A small-molecule ligand and the protein it binds are described below.
Small molecule (SMILES): CC(=O)N[C@H]1[C@H](O[C@H]2[C@H](O)[C@@H](NC(C)=O)CO[C@@H]2CO)O[C@H](CO)[C@@H](O)[C@@H]1O

Sequence of chain 3.C:
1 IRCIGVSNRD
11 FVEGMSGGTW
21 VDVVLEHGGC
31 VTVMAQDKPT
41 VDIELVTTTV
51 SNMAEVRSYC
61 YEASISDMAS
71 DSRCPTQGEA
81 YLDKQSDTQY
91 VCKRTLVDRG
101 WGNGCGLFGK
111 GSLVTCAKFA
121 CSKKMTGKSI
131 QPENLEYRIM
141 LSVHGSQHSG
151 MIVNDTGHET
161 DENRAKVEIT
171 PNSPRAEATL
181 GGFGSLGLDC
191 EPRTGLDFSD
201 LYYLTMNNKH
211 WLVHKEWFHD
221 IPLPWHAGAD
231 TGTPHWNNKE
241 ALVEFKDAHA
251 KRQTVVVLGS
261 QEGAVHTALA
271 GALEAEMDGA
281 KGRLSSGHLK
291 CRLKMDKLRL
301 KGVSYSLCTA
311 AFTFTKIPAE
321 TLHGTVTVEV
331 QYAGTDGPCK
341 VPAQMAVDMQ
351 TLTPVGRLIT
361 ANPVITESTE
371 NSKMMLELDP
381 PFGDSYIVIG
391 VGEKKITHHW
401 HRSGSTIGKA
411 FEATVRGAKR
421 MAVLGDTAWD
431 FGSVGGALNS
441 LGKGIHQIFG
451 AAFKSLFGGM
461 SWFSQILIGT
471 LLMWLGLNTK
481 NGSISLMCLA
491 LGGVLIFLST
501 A

Binding-site contacts:
Ligand atom O7 contacts residue GLY150 of chain 3.C at 4.2 Å.
Ligand atom C8 contacts residue ASN154 of chain 3.C at 2.3 Å.
Ligand atom C1 contacts residue THR156 of chain 3.C at 4.2 Å.
Ligand atom N2 contacts residue ASN154 of chain 3.C at 3.2 Å (h-bond).
Ligand atom O5 contacts residue ASN154 of chain 3.C at 4.1 Å.
Ligand atom O5 contacts residue THR156 of chain 3.C at 4.0 Å.
Ligand atom C5 contacts residue THR156 of chain 3.C at 4.1 Å.
Ligand atom C1 contacts residue ASN154 of chain 3.C at 3.0 Å.
Ligand atom O7 contacts residue ASN154 of chain 3.C at 2.1 Å (h-bond).
Ligand atom C2 contacts residue ASN154 of chain 3.C at 3.6 Å.
Ligand atom O6 contacts residue THR156 of chain 3.C at 2.7 Å (h-bond).
Ligand atom C7 contacts residue ASN154 of chain 3.C at 2.2 Å.
Ligand atom C6 contacts residue THR156 of chain 3.C at 3.7 Å.
Ligand atom O7 contacts residue VAL153 of chain 3.C at 4.1 Å.